The protein below binds the small molecule below.
Small molecule (SMILES): CC(=O)N[C@H]1[C@H](O[C@H]2[C@H](O)[C@@H](NC(C)=O)CO[C@@H]2CO)O[C@H](CO)[C@@H](O)[C@@H]1O

Sequence of chain 1.B:
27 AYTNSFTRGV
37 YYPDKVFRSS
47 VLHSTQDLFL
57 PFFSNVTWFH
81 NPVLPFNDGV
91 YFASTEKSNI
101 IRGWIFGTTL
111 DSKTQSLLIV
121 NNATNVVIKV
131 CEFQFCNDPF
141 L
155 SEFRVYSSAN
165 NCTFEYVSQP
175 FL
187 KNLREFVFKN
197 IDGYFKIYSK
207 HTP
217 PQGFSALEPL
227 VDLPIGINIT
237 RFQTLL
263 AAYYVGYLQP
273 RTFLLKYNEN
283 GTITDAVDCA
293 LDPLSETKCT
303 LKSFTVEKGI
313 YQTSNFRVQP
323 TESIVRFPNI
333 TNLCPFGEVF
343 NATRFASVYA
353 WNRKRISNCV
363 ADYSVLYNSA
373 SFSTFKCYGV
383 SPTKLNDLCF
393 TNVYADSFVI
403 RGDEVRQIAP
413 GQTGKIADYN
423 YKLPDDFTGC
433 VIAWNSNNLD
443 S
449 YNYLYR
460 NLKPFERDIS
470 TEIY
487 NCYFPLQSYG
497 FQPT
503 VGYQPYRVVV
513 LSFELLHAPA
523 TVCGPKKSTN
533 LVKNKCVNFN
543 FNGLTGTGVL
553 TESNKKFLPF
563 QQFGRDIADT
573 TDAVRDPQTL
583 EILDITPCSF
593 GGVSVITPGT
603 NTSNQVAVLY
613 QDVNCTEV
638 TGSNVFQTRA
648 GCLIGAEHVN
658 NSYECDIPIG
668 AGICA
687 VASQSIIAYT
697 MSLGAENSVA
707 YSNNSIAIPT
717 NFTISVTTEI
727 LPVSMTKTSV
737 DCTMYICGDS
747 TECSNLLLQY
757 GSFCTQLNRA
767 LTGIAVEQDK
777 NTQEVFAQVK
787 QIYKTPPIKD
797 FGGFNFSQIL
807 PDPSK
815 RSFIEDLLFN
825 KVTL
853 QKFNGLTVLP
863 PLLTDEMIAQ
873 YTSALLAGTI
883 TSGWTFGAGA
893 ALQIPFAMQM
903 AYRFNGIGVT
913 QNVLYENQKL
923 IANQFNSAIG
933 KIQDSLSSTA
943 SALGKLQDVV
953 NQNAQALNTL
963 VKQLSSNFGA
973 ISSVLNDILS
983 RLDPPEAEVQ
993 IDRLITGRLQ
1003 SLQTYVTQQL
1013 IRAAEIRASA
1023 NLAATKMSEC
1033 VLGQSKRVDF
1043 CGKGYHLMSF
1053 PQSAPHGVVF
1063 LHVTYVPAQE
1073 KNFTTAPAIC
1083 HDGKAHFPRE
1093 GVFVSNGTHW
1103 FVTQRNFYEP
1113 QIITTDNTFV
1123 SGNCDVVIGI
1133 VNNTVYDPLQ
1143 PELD

Binding-site contacts:
Ligand atom O5 contacts residue ASN709 of chain 1.B at 2.4 Å (h-bond).
Ligand atom C2 contacts residue ASN709 of chain 1.B at 2.4 Å.
Ligand atom C3 contacts residue ASN709 of chain 1.B at 3.7 Å.
Ligand atom C5 contacts residue ASN709 of chain 1.B at 3.7 Å.
Ligand atom O7 contacts residue ASN709 of chain 1.B at 4.3 Å.
Ligand atom C8 contacts residue GLY1131 of chain 1.B at 3.8 Å.
Ligand atom C1 contacts residue ASN709 of chain 1.B at 1.4 Å.
Ligand atom C4 contacts residue ASN709 of chain 1.B at 4.2 Å.
Ligand atom C7 contacts residue ASN709 of chain 1.B at 3.8 Å.
Ligand atom O5 contacts residue ASP796 of chain 1.C at 3.7 Å.
Ligand atom O7 contacts residue ILE1130 of chain 1.B at 4.4 Å.
Ligand atom C1 contacts residue ASP796 of chain 1.C at 4.4 Å.
Ligand atom N2 contacts residue ASN709 of chain 1.B at 2.8 Å (h-bond).

Sequence of chain 1.C:
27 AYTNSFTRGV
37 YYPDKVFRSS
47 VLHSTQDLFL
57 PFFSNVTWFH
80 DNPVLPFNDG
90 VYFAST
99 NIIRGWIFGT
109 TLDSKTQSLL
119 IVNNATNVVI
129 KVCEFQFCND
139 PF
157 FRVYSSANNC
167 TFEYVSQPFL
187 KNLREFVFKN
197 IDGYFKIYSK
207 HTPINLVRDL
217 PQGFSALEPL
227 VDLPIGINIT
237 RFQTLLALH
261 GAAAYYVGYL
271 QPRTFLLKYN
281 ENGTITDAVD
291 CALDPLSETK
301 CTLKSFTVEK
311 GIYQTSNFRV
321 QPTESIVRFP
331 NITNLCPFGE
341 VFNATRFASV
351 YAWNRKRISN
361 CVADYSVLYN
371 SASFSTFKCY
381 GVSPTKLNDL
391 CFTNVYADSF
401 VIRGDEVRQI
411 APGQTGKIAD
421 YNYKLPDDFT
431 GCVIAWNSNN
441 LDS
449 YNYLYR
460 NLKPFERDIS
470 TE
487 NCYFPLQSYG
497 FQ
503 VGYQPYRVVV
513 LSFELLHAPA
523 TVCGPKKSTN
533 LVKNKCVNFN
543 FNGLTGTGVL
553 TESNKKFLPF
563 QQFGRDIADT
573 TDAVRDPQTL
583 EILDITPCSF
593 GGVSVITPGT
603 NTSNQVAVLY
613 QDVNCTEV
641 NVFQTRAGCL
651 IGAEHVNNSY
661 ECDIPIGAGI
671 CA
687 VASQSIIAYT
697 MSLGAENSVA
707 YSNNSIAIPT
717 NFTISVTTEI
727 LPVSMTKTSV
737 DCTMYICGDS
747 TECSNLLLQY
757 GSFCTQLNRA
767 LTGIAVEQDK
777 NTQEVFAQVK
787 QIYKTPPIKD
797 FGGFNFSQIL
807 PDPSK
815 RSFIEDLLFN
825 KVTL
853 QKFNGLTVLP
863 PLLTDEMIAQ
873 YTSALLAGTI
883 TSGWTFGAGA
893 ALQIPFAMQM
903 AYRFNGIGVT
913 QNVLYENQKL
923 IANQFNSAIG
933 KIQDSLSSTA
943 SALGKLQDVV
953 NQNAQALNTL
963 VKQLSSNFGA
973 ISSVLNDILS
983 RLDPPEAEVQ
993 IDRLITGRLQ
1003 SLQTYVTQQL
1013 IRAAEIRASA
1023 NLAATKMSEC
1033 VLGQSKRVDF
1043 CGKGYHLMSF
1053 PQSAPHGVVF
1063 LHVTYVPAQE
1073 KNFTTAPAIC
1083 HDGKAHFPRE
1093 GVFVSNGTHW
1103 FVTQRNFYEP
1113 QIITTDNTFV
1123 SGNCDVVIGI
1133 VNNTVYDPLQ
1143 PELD